This small molecule binds to this protein.
Small molecule (SMILES): Nc1ncnc2c1ncn2[C@@H]1O[C@H](CO[P](=O)(O)O[P](=O)(O)CP(=O)(O)O)[C@@H](O)[C@H]1O

Binding-site contacts:
Ligand atom PG contacts residue ASP166 of chain 1.A at 3.7 Å.
Ligand atom O2B contacts residue GLN20 of chain 1.A at 3.6 Å.
Ligand atom N9 contacts residue VAL26 of chain 1.A at 3.9 Å.
Ligand atom N9 contacts residue MET155 of chain 1.A at 3.9 Å.
Ligand atom N1 contacts residue ALA44 of chain 1.A at 3.6 Å.
Ligand atom O3G contacts residue ASN153 of chain 1.A at 3.6 Å (h-bond).
Ligand atom O4' contacts residue VAL26 of chain 1.A at 3.4 Å.
Ligand atom O5' contacts residue VAL26 of chain 1.A at 3.8 Å.
Ligand atom C2 contacts residue LEU94 of chain 1.A at 3.7 Å (hydrophobic).
Ligand atom O1A contacts residue LYS46 of chain 1.A at 3.8 Å.
Ligand atom C6 contacts residue MET155 of chain 1.A at 3.5 Å (hydrophobic).
Ligand atom C6 contacts residue ALA44 of chain 1.A at 3.4 Å (hydrophobic).
Ligand atom PG contacts residue SER22 of chain 1.A at 3.0 Å.
Ligand atom N1 contacts residue MET95 of chain 1.A at 2.9 Å (h-bond).
Ligand atom C2 contacts residue MET155 of chain 1.A at 3.9 Å (hydrophobic).
Ligand atom O2B contacts residue GLY21 of chain 1.A at 3.5 Å.
Ligand atom C2 contacts residue MET95 of chain 1.A at 3.1 Å (hydrophobic).
Ligand atom O1A contacts residue GLY21 of chain 1.A at 3.1 Å.
Ligand atom O3G contacts residue ASP166 of chain 1.A at 3.6 Å (salt-bridge).
Ligand atom N6 contacts residue GLU93 of chain 1.A at 3.1 Å (salt-bridge).
Ligand atom O2G contacts residue SER22 of chain 1.A at 2.7 Å (h-bond).
Ligand atom C4 contacts residue MET155 of chain 1.A at 3.4 Å (hydrophobic).
Ligand atom O1G contacts residue SER22 of chain 1.A at 2.6 Å (h-bond).
Ligand atom C5 contacts residue MET155 of chain 1.A at 3.3 Å (hydrophobic).
Ligand atom O1G contacts residue ASP166 of chain 1.A at 2.9 Å (salt-bridge).
Ligand atom O2' contacts residue LEU18 of chain 1.A at 3.8 Å.
Ligand atom N1 contacts residue MET155 of chain 1.A at 3.8 Å.
Ligand atom C1' contacts residue LEU18 of chain 1.A at 3.9 Å (hydrophobic).
Ligand atom C3B contacts residue SER22 of chain 1.A at 3.2 Å.
Ligand atom N1 contacts residue LEU94 of chain 1.A at 3.9 Å.
Ligand atom N3 contacts residue MET155 of chain 1.A at 3.8 Å.
Ligand atom C5' contacts residue GLN20 of chain 1.A at 3.4 Å.
Ligand atom N1 contacts residue GLU93 of chain 1.A at 3.8 Å.
Ligand atom N6 contacts residue ALA44 of chain 1.A at 3.6 Å.
Ligand atom C8 contacts residue VAL26 of chain 1.A at 3.8 Å (hydrophobic).
Ligand atom N3 contacts residue LEU18 of chain 1.A at 3.4 Å.
Ligand atom N7 contacts residue MET155 of chain 1.A at 3.8 Å.
Ligand atom C5' contacts residue VAL26 of chain 1.A at 3.8 Å (hydrophobic).
Ligand atom O2B contacts residue SER22 of chain 1.A at 3.6 Å.
Ligand atom O1A contacts residue SER22 of chain 1.A at 3.5 Å (h-bond).

Sequence of chain 1.A:
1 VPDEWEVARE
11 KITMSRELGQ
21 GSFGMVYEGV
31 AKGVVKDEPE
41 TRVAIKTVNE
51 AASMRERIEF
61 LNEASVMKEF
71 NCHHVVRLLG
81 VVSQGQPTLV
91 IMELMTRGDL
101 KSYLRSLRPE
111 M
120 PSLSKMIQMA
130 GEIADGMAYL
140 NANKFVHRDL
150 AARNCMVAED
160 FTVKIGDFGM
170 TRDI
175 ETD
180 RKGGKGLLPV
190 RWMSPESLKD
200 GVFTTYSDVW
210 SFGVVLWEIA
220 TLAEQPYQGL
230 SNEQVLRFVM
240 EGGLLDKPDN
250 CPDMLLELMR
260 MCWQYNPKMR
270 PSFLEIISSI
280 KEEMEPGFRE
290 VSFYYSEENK